Binding-site contacts:
Ligand atom CB4 contacts residue GLY138 of chain 3.A at 3.8 Å.
Ligand atom OA2 contacts residue GLY42 of chain 3.A at 3.1 Å (h-bond).
Ligand atom CA3 contacts residue PHE175 of chain 3.A at 2.4 Å (hydrophobic).
Ligand atom CB4 contacts residue LEU213 of chain 3.A at 3.8 Å (hydrophobic).
Ligand atom OA4 contacts residue GLY42 of chain 3.A at 2.7 Å (h-bond).
Ligand atom CB3 contacts residue LEU213 of chain 3.A at 3.8 Å (hydrophobic).
Ligand atom CA3 contacts residue GLY43 of chain 3.A at 3.6 Å.
Ligand atom CA1 contacts residue TRP266 of chain 3.A at 3.8 Å (hydrophobic).
Ligand atom CB3 contacts residue TRP216 of chain 3.A at 3.8 Å (hydrophobic).
Ligand atom OA3 contacts residue MET171 of chain 3.A at 3.9 Å.
Ligand atom OA2 contacts residue ALA46 of chain 3.A at 3.5 Å.
Ligand atom CA4 contacts residue GLY42 of chain 3.A at 3.4 Å.
Ligand atom CA2 contacts residue ARG190 of chain 3.A at 3.6 Å.
Ligand atom CA6 contacts residue ALA112 of chain 3.A at 3.3 Å (hydrophobic).
Ligand atom CA1 contacts residue ARG190 of chain 3.A at 3.4 Å.
Ligand atom CB5 contacts residue VAL240 of chain 3.A at 3.6 Å (hydrophobic).
Ligand atom CA5 contacts residue LEU156 of chain 3.A at 3.8 Å (hydrophobic).
Ligand atom OA3 contacts residue PHE175 of chain 3.A at 2.1 Å.
Ligand atom OA1 contacts residue TRP266 of chain 3.A at 3.0 Å.
Ligand atom OA1 contacts residue ARG190 of chain 3.A at 2.9 Å (salt-bridge).
Ligand atom OA2 contacts residue GLY41 of chain 3.A at 2.8 Å.
Ligand atom CA4 contacts residue GLY43 of chain 3.A at 3.5 Å.
Ligand atom OA4 contacts residue ALA112 of chain 3.A at 3.0 Å.
Ligand atom CB5 contacts residue ILE153 of chain 3.A at 3.2 Å (hydrophobic).
Ligand atom CA2 contacts residue TRP266 of chain 3.A at 3.8 Å (hydrophobic).
Ligand atom CA6 contacts residue MET113 of chain 3.A at 3.8 Å (hydrophobic).
Ligand atom CA2 contacts residue GLY43 of chain 3.A at 3.7 Å.
Ligand atom OA3 contacts residue ARG190 of chain 3.A at 3.1 Å (salt-bridge).
Ligand atom CA6 contacts residue GLY42 of chain 3.A at 3.6 Å.
Ligand atom CA2 contacts residue PHE175 of chain 3.A at 2.5 Å (hydrophobic).
Ligand atom OA2 contacts residue GLY43 of chain 3.A at 3.0 Å (h-bond).
Ligand atom CA4 contacts residue PHE175 of chain 3.A at 3.6 Å (hydrophobic).
Ligand atom OA3 contacts residue TRP266 of chain 3.A at 3.2 Å.
Ligand atom CB1 contacts residue ALA112 of chain 3.A at 3.9 Å (hydrophobic).
Ligand atom CB6 contacts residue ILE153 of chain 3.A at 3.4 Å (hydrophobic).
Ligand atom OA4 contacts residue GLY41 of chain 3.A at 3.5 Å.
Ligand atom OA4 contacts residue MET113 of chain 3.A at 2.9 Å (h-bond).
Ligand atom CB6 contacts residue VAL240 of chain 3.A at 3.7 Å (hydrophobic).
Ligand atom CA5 contacts residue ALA112 of chain 3.A at 3.8 Å (hydrophobic).
Ligand atom CA1 contacts residue GLY43 of chain 3.A at 3.6 Å.

Sequence of chain 3.A:
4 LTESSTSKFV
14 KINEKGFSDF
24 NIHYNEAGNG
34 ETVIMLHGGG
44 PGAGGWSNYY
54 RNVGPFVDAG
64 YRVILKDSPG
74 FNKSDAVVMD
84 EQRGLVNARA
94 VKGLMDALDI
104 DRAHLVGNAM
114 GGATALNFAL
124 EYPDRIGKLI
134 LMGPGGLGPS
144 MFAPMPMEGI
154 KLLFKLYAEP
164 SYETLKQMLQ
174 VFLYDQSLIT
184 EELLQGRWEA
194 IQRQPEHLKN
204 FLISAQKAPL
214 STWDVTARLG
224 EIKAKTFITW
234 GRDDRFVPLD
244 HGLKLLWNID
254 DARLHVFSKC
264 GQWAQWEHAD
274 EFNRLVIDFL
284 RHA

A protein and the small-molecule ligand that binds it are described below.
Small molecule (SMILES): O=C([O-])C(=O)/C=C/CC(=O)c1ccccc1